Sequence of chain 2.QA:
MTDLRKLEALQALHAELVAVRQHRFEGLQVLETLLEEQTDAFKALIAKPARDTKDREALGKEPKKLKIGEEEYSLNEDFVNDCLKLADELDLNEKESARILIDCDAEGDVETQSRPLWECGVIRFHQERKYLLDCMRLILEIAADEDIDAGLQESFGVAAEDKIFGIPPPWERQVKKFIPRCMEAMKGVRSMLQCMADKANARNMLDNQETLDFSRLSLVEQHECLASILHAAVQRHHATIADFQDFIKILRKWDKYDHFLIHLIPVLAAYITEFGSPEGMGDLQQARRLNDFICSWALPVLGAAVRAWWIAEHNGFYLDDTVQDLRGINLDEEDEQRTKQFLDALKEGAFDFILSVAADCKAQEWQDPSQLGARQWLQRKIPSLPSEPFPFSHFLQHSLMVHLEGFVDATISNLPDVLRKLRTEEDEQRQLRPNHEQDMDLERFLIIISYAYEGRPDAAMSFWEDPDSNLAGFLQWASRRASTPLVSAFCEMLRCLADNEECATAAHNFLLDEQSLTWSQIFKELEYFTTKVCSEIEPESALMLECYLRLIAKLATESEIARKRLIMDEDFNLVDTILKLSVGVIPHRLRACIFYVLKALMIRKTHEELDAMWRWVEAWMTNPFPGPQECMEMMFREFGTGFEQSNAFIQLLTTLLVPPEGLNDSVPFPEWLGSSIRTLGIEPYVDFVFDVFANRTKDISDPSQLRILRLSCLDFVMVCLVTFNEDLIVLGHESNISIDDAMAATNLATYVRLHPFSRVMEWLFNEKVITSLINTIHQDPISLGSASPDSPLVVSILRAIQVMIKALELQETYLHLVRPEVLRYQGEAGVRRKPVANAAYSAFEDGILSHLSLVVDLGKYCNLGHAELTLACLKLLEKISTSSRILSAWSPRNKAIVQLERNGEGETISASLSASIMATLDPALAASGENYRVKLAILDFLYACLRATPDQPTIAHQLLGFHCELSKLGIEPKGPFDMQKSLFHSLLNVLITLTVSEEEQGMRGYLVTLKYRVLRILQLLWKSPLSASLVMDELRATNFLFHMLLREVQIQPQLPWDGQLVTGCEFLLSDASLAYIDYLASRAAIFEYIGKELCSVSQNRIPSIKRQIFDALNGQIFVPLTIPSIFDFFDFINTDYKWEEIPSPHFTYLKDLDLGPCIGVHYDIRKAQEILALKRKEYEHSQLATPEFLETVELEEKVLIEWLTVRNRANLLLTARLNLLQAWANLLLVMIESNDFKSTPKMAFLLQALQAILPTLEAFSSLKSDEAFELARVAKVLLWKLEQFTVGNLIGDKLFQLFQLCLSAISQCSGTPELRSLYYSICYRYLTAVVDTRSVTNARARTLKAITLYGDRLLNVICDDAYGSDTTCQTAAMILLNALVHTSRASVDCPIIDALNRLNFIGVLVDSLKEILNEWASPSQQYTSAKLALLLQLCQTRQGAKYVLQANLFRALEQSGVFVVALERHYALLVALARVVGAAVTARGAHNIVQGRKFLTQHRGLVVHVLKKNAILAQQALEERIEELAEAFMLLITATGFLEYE

The small molecule below binds the protein below.
Small molecule (SMILES): CC[C@H](C)[C@H](N)C(=O)N[C@@H](CC(C)C)C(=O)N1CCC[C@H]1C(=O)N[C@@H](CCSC)C(=O)N[C@@H](Cc1ccc(O)cc1)C(=O)N[C@@H](CCCCN)C(=O)N[C@@H](CC(C)C)C(=O)N[C@@H](CO)C(=O)N1CCC[C@H]1C=O

Binding-site contacts:
Ligand atom CZ contacts residue GLN1063 of chain 2.QA at 4.1 Å.
Ligand atom CD2 contacts residue THR1121 of chain 2.QA at 4.0 Å.
Ligand atom CD1 contacts residue THR1121 of chain 2.QA at 3.0 Å.
Ligand atom CD2 contacts residue THR1121 of chain 2.QA at 4.3 Å.
Ligand atom CE1 contacts residue ASN1072 of chain 2.QA at 3.3 Å.
Ligand atom OH contacts residue GLN1063 of chain 2.QA at 3.7 Å.
Ligand atom CD2 contacts residue PHE1125 of chain 2.QA at 4.2 Å (hydrophobic).
Ligand atom CD2 contacts residue LEU1129 of chain 2.QA at 4.2 Å (hydrophobic).
Ligand atom O contacts residue HIS1126 of chain 2.QA at 3.3 Å (h-bond).
Ligand atom CB contacts residue GLN1063 of chain 2.QA at 4.5 Å.
Ligand atom CB contacts residue THR1121 of chain 2.QA at 3.3 Å.
Ligand atom CD1 contacts residue ASN1122 of chain 2.QA at 4.3 Å.
Ligand atom CD1 contacts residue ALA1120 of chain 2.QA at 4.3 Å (hydrophobic).
Ligand atom CG contacts residue THR1121 of chain 2.QA at 3.3 Å.
Ligand atom CZ contacts residue ASN1072 of chain 2.QA at 3.5 Å.
Ligand atom CE1 contacts residue THR1121 of chain 2.QA at 3.9 Å.
Ligand atom CD2 contacts residue ALA1120 of chain 2.QA at 3.5 Å (hydrophobic).
Ligand atom CG2 contacts residue GLN1063 of chain 2.QA at 3.3 Å.
Ligand atom CG contacts residue ALA1120 of chain 2.QA at 4.4 Å (hydrophobic).
Ligand atom OH contacts residue HIS1068 of chain 2.QA at 3.8 Å.
Ligand atom CG contacts residue HIS1126 of chain 2.QA at 4.3 Å.
Ligand atom C contacts residue HIS1126 of chain 2.QA at 4.0 Å.
Ligand atom SD contacts residue ASN1072 of chain 2.QA at 3.7 Å.
Ligand atom CD1 contacts residue ASN1072 of chain 2.QA at 4.0 Å.
Ligand atom O contacts residue VAL1202 of chain 2.QA at 3.2 Å.
Ligand atom CD1 contacts residue GLN1063 of chain 2.QA at 3.8 Å.
Ligand atom CE2 contacts residue ASN1072 of chain 2.QA at 4.4 Å.
Ligand atom C contacts residue GLN1063 of chain 2.QA at 3.9 Å.
Ligand atom CD2 contacts residue GLN1063 of chain 2.QA at 3.6 Å.
Ligand atom OH contacts residue ASN1072 of chain 2.QA at 3.1 Å (h-bond).
Ligand atom CA contacts residue HIS1126 of chain 2.QA at 4.3 Å.
Ligand atom CD1 contacts residue PHE1125 of chain 2.QA at 3.6 Å (hydrophobic).
Ligand atom O contacts residue THR1121 of chain 2.QA at 4.0 Å.
Ligand atom CG contacts residue ASN1072 of chain 2.QA at 4.2 Å.
Ligand atom CA contacts residue GLN1063 of chain 2.QA at 4.3 Å.
Ligand atom CE2 contacts residue GLN1063 of chain 2.QA at 3.3 Å.
Ligand atom C contacts residue VAL1202 of chain 2.QA at 4.2 Å (hydrophobic).
Ligand atom O contacts residue GLN1063 of chain 2.QA at 2.9 Å (h-bond).
Ligand atom CG contacts residue GLN1063 of chain 2.QA at 4.3 Å.
Ligand atom CD2 contacts residue HIS1126 of chain 2.QA at 3.4 Å.